Binding-site contacts:
Ligand atom O2' contacts residue TYR32 of chain 1.A at 4.2 Å.
Ligand atom O1' contacts residue ARG63 of chain 2.A at 3.2 Å (salt-bridge).
Ligand atom C1 contacts residue TYR32 of chain 1.A at 4.0 Å (hydrophobic).
Ligand atom C5 contacts residue LEU56 of chain 2.A at 4.2 Å (hydrophobic).
Ligand atom C2 contacts residue LEU56 of chain 2.A at 4.3 Å (hydrophobic).
Ligand atom C1' contacts residue VAL60 of chain 2.A at 4.1 Å (hydrophobic).
Ligand atom O2' contacts residue PRO29 of chain 1.A at 4.1 Å.
Ligand atom C1' contacts residue ARG63 of chain 2.A at 3.8 Å.
Ligand atom C5 contacts residue GLY31 of chain 1.A at 4.1 Å.
Ligand atom O2 contacts residue VAL131 of chain 2.A at 4.0 Å.
Ligand atom N4 contacts residue LEU41 of chain 2.A at 4.0 Å.
Ligand atom O2' contacts residue ARG63 of chain 2.A at 3.2 Å (salt-bridge).
Ligand atom O2' contacts residue PHE59 of chain 2.A at 3.7 Å.
Ligand atom C2 contacts residue TYR32 of chain 1.A at 4.4 Å (hydrophobic).
Ligand atom N4 contacts residue ARG42 of chain 2.A at 3.2 Å.
Ligand atom C1' contacts residue GLY31 of chain 1.A at 4.0 Å.
Ligand atom C4 contacts residue ARG42 of chain 2.A at 4.4 Å.
Ligand atom C4 contacts residue LEU41 of chain 2.A at 4.4 Å (hydrophobic).
Ligand atom C3 contacts residue LEU56 of chain 2.A at 4.0 Å (hydrophobic).
Ligand atom C4 contacts residue GLY31 of chain 1.A at 4.0 Å.
Ligand atom C6 contacts residue TYR32 of chain 1.A at 4.5 Å (hydrophobic).
Ligand atom O1' contacts residue TYR32 of chain 1.A at 3.8 Å.
Ligand atom C1' contacts residue TYR32 of chain 1.A at 3.8 Å (hydrophobic).
Ligand atom C3 contacts residue GLY31 of chain 1.A at 3.9 Å.
Ligand atom O2' contacts residue VAL60 of chain 2.A at 4.4 Å.
Ligand atom O2 contacts residue GLY31 of chain 1.A at 4.3 Å.
Ligand atom C4 contacts residue LEU56 of chain 2.A at 3.7 Å (hydrophobic).
Ligand atom C2 contacts residue GLY31 of chain 1.A at 3.8 Å.
Ligand atom C3 contacts residue LEU41 of chain 2.A at 4.4 Å (hydrophobic).
Ligand atom C1 contacts residue VAL60 of chain 2.A at 4.2 Å (hydrophobic).
Ligand atom N4 contacts residue LEU56 of chain 2.A at 3.5 Å.
Ligand atom O2 contacts residue PHE59 of chain 2.A at 3.6 Å.
Ligand atom C1 contacts residue GLY31 of chain 1.A at 3.8 Å.
Ligand atom C6 contacts residue HIS79 of chain 2.A at 4.4 Å.
Ligand atom O2 contacts residue PRO29 of chain 1.A at 3.7 Å.
Ligand atom O1' contacts residue GLY31 of chain 1.A at 4.1 Å.
Ligand atom C3 contacts residue VAL45 of chain 2.A at 4.4 Å (hydrophobic).
Ligand atom C6 contacts residue VAL60 of chain 2.A at 4.3 Å (hydrophobic).
Ligand atom C6 contacts residue GLY31 of chain 1.A at 3.9 Å.
Ligand atom O1' contacts residue VAL60 of chain 2.A at 4.3 Å.

A protein and the small-molecule ligand that binds it are described below.
Small molecule (SMILES): Nc1ccc(C(=O)O)c(O)c1

Sequence of chain 2.A:
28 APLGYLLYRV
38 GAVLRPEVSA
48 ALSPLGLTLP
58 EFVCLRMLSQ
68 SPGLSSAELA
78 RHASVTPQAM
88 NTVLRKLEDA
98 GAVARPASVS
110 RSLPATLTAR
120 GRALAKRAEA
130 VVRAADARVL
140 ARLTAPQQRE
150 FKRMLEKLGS

Sequence of chain 1.A:
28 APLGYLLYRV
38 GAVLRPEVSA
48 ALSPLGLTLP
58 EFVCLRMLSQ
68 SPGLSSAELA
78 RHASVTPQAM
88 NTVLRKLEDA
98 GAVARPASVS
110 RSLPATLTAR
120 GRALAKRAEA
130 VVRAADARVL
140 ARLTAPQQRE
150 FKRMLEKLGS